The protein below binds the small molecule below.
Small molecule (SMILES): CC(=O)N[C@@H]1[C@@H](O)[C@H](O)[C@@H](CO)O[C@H]1O

Binding-site contacts:
Ligand atom C4 contacts residue ASN61 of chain 1.F at 4.2 Å.
Ligand atom C1 contacts residue ASN61 of chain 1.F at 1.4 Å.
Ligand atom N2 contacts residue ASN61 of chain 1.F at 2.9 Å (h-bond).
Ligand atom O7 contacts residue ASN61 of chain 1.F at 4.1 Å.
Ligand atom C8 contacts residue GLY13 of chain 1.B at 4.3 Å.
Ligand atom C5 contacts residue ASN61 of chain 1.F at 3.7 Å.
Ligand atom O7 contacts residue GLY16 of chain 1.B at 3.6 Å.
Ligand atom C7 contacts residue SER17 of chain 1.B at 3.4 Å.
Ligand atom C7 contacts residue GLU60 of chain 1.F at 3.9 Å.
Ligand atom O5 contacts residue ASN61 of chain 1.F at 2.4 Å (h-bond).
Ligand atom C2 contacts residue ASN61 of chain 1.F at 2.5 Å.
Ligand atom C8 contacts residue GLU60 of chain 1.F at 3.3 Å.
Ligand atom C7 contacts residue GLY16 of chain 1.B at 4.1 Å.
Ligand atom C8 contacts residue SER17 of chain 1.B at 3.6 Å.
Ligand atom C3 contacts residue ASN61 of chain 1.F at 3.8 Å.
Ligand atom C7 contacts residue ASN61 of chain 1.F at 3.7 Å.
Ligand atom O7 contacts residue SER17 of chain 1.B at 2.6 Å (h-bond).
Ligand atom N2 contacts residue GLU60 of chain 1.F at 3.6 Å (salt-bridge).

Sequence of chain 1.F:
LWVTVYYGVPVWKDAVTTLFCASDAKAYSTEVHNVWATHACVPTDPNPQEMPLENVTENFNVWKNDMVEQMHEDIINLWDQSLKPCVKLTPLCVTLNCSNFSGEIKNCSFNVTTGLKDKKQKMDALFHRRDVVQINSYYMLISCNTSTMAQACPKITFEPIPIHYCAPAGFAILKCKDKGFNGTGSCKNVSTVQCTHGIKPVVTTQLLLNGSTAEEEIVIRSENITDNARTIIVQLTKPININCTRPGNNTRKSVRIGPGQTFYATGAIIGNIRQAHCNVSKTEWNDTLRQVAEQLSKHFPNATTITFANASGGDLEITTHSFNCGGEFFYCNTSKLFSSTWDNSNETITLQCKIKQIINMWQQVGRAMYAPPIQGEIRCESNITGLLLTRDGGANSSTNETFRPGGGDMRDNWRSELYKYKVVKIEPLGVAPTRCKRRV

Sequence of chain 1.B:
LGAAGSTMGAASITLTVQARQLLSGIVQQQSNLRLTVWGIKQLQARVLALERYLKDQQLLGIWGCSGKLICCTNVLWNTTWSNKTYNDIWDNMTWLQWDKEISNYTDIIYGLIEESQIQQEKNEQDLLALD